Sequence of chain 1.B:
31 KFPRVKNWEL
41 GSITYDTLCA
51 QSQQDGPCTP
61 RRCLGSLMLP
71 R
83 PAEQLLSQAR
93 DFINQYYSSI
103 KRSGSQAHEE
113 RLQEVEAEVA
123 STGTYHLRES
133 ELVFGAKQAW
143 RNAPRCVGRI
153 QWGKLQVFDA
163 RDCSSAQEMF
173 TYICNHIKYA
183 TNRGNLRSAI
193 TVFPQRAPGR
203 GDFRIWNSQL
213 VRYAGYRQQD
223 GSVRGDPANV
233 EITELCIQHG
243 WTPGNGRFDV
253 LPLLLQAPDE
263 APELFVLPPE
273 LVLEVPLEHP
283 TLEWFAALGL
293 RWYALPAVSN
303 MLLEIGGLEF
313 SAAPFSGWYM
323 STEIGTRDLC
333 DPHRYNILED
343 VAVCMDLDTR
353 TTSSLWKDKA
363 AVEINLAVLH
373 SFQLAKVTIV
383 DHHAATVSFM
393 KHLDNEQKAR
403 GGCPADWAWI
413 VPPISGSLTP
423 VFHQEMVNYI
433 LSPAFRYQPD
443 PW

A small-molecule ligand and the protein it binds are described below.
Small molecule (SMILES): Cc1cc(N)nc(CCc2cc(N)cc(CCc3cc(C)cc(N)n3)c2)c1

Binding-site contacts:
Ligand atom N02 contacts residue GLN211 of chain 1.B at 3.4 Å (h-bond).
Ligand atom N41 contacts residue PRO298 of chain 1.B at 3.8 Å.
Ligand atom C42 contacts residue PRO298 of chain 1.B at 3.9 Å (hydrophobic).
Ligand atom C38 contacts residue PRO298 of chain 1.B at 3.7 Å (hydrophobic).
Ligand atom N41 contacts residue TRP320 of chain 1.B at 2.8 Å (h-bond).
Ligand atom C01 contacts residue HEM1 of chain 1.I at 3.7 Å.
Ligand atom N12 contacts residue HEM1 of chain 1.I at 3.5 Å (h-bond).
Ligand atom C06 contacts residue HEM1 of chain 1.I at 3.2 Å.
Ligand atom C36 contacts residue VAL300 of chain 1.B at 3.8 Å (hydrophobic).
Ligand atom C39 contacts residue PRO298 of chain 1.B at 3.7 Å (hydrophobic).
Ligand atom C38 contacts residue HEM1 of chain 1.I at 3.5 Å.
Ligand atom C42 contacts residue PHE317 of chain 1.B at 3.9 Å (hydrophobic).
Ligand atom C18 contacts residue TRP38 of chain 1.A at 3.6 Å (hydrophobic).
Ligand atom N41 contacts residue TYR321 of chain 1.B at 3.6 Å.
Ligand atom C05 contacts residue HEM1 of chain 1.I at 3.1 Å.
Ligand atom C08 contacts residue HEM1 of chain 1.I at 2.7 Å.
Ligand atom C07 contacts residue VAL300 of chain 1.B at 3.7 Å (hydrophobic).
Ligand atom C04 contacts residue HEM1 of chain 1.I at 3.5 Å.
Ligand atom C14 contacts residue MET68 of chain 1.B at 3.6 Å (hydrophobic).
Ligand atom N41 contacts residue GLU325 of chain 1.B at 2.6 Å (salt-bridge).
Ligand atom C09 contacts residue HEM1 of chain 1.I at 3.8 Å.
Ligand atom C34 contacts residue HEM1 of chain 1.I at 3.4 Å.
Ligand atom C38 contacts residue TRP320 of chain 1.B at 3.8 Å (hydrophobic).
Ligand atom C35 contacts residue GLU325 of chain 1.B at 3.5 Å.
Ligand atom C11 contacts residue TYR439 of chain 1.B at 3.6 Å (hydrophobic).
Ligand atom C34 contacts residue GLU325 of chain 1.B at 3.5 Å.
Ligand atom C42 contacts residue GLY319 of chain 1.B at 3.7 Å.
Ligand atom N41 contacts residue MET322 of chain 1.B at 3.9 Å.
Ligand atom C39 contacts residue HEM1 of chain 1.I at 3.8 Å.
Ligand atom N17 contacts residue ASN302 of chain 1.B at 3.7 Å.
Ligand atom N41 contacts residue HEM1 of chain 1.I at 3.6 Å.
Ligand atom C03 contacts residue GLN211 of chain 1.B at 2.8 Å.
Ligand atom C02 contacts residue GLN211 of chain 1.B at 3.4 Å.
Ligand atom N12 contacts residue TYR439 of chain 1.B at 3.9 Å.
Ligand atom N17 contacts residue TYR439 of chain 1.B at 3.2 Å.
Ligand atom C39 contacts residue TRP320 of chain 1.B at 3.7 Å (hydrophobic).
Ligand atom N40 contacts residue GLU325 of chain 1.B at 2.7 Å (salt-bridge).
Ligand atom C39 contacts residue GLU325 of chain 1.B at 3.5 Å.
Ligand atom C04 contacts residue GLN211 of chain 1.B at 3.7 Å.
Ligand atom C42 contacts residue HEM1 of chain 1.I at 3.5 Å.

Sequence of chain 1.A:
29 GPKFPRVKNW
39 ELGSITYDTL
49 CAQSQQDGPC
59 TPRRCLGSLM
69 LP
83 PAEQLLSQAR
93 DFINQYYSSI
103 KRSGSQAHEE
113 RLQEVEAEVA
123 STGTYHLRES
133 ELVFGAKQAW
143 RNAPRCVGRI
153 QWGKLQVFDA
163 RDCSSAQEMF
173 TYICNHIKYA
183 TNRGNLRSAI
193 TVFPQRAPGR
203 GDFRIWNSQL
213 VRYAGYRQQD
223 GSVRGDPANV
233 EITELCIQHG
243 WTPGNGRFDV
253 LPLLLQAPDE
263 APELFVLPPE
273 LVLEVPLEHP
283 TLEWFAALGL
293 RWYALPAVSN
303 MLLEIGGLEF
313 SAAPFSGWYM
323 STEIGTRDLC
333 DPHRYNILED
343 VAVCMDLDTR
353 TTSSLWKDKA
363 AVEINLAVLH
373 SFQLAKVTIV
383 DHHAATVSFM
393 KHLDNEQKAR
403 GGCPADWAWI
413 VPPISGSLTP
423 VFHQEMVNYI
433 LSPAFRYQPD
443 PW